Binding-site contacts:
Ligand atom C5 contacts residue ASN709 of chain 1.G at 3.7 Å.
Ligand atom C4 contacts residue ASN709 of chain 1.G at 4.3 Å.
Ligand atom O5 contacts residue ASN709 of chain 1.G at 2.4 Å (h-bond).
Ligand atom C3 contacts residue ASN709 of chain 1.G at 3.8 Å.
Ligand atom O5 contacts residue ASP796 of chain 1.A at 4.4 Å.
Ligand atom C8 contacts residue ASN709 of chain 1.G at 4.2 Å.
Ligand atom C7 contacts residue ASN709 of chain 1.G at 3.1 Å.
Ligand atom C2 contacts residue ASN709 of chain 1.G at 2.5 Å.
Ligand atom C8 contacts residue GLY1131 of chain 1.G at 3.7 Å.
Ligand atom C8 contacts residue ILE1130 of chain 1.G at 3.9 Å (hydrophobic).
Ligand atom O7 contacts residue ASN709 of chain 1.G at 2.9 Å (h-bond).
Ligand atom N2 contacts residue ASN709 of chain 1.G at 2.9 Å (h-bond).
Ligand atom C1 contacts residue ASN709 of chain 1.G at 1.5 Å.

Sequence of chain 1.G:
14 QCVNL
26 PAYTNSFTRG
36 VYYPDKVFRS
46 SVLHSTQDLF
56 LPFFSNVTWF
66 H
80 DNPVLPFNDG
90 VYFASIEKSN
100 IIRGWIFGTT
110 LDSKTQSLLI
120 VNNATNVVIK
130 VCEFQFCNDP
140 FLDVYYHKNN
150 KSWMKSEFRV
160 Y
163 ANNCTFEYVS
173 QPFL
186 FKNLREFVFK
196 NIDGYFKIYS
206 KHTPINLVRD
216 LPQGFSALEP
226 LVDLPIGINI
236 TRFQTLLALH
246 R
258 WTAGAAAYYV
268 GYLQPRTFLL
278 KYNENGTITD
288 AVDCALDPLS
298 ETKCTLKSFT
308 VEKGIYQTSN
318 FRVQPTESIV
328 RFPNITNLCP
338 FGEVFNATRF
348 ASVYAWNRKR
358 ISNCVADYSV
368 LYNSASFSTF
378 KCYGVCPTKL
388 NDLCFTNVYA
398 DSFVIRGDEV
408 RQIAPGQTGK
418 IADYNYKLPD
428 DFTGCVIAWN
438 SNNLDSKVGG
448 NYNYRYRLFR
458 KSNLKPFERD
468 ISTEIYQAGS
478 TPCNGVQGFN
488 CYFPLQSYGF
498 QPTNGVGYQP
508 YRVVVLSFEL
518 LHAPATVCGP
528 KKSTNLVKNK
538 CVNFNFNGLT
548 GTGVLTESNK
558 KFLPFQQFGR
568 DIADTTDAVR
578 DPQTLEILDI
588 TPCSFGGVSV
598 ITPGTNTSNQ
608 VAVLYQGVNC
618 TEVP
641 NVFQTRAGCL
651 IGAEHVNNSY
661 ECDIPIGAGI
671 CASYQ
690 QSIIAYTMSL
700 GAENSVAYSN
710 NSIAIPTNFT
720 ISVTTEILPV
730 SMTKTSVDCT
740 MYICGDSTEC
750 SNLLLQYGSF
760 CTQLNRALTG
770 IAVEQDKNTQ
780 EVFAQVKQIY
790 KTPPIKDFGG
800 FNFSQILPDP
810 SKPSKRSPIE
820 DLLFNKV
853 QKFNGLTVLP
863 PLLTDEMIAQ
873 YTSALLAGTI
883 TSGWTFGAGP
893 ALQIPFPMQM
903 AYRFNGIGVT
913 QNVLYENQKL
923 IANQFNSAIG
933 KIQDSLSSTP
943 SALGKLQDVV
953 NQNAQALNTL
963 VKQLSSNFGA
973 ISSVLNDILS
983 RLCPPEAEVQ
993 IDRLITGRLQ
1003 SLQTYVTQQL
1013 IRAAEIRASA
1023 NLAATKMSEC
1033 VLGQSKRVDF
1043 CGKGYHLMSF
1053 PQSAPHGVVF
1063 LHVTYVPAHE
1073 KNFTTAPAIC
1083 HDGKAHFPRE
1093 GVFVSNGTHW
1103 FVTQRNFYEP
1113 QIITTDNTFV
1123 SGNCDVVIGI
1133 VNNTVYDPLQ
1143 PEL

A small-molecule ligand and the protein it binds are described below.
Small molecule (SMILES): CC(=O)N[C@@H]1[C@@H](O)[C@H](O)[C@@H](CO)O[C@H]1O

Sequence of chain 1.A:
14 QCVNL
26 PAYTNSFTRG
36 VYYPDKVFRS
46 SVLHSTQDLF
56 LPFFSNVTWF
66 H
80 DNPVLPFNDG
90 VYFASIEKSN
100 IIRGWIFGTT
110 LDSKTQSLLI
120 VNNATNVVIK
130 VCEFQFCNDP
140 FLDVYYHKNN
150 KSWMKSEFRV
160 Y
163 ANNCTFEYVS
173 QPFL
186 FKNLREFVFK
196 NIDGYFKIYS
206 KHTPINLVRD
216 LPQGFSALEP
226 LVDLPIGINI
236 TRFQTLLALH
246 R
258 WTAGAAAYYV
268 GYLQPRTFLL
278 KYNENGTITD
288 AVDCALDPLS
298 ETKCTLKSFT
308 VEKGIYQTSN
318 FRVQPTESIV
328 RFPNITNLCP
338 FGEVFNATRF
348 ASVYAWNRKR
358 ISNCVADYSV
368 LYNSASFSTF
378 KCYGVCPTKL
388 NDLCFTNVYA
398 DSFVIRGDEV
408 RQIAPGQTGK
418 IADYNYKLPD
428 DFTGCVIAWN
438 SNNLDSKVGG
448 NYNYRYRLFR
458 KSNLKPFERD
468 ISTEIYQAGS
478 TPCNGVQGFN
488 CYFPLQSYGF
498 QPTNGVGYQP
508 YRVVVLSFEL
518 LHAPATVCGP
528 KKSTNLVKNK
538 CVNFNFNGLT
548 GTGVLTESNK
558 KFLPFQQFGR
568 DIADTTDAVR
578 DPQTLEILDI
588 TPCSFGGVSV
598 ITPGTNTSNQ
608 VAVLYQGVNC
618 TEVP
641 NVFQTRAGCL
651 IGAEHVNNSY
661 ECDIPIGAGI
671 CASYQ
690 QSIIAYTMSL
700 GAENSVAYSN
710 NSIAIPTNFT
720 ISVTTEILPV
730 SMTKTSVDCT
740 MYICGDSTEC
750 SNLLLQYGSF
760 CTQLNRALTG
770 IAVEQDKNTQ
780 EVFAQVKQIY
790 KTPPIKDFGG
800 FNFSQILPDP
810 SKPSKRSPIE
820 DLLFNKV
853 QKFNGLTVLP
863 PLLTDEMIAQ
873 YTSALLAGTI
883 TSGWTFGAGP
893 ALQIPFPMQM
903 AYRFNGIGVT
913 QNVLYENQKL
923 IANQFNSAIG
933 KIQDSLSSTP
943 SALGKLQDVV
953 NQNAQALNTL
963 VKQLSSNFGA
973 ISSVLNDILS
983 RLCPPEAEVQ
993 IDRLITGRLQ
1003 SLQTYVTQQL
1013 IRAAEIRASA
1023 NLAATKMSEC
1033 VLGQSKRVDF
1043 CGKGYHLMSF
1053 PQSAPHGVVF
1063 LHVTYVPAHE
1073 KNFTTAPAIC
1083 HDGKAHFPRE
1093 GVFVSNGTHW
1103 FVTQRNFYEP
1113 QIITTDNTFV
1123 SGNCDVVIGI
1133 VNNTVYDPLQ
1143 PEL